Sequence of chain 1.A:
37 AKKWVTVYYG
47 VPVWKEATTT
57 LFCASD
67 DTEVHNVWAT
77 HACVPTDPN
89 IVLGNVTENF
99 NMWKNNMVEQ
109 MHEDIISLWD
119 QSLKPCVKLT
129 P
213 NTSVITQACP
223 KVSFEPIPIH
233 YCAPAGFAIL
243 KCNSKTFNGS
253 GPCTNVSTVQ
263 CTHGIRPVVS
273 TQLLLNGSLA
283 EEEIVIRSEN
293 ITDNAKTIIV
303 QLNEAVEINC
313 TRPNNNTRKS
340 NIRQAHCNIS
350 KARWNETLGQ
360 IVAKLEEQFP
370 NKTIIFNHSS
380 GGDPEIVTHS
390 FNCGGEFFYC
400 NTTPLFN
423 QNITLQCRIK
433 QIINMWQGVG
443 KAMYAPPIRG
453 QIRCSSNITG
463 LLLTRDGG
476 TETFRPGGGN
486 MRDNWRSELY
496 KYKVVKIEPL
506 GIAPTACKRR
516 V

Binding-site contacts:
Ligand atom C2 contacts residue ASN250 of chain 1.A at 2.3 Å.
Ligand atom O6 contacts residue SER290 of chain 1.A at 3.9 Å.
Ligand atom O7 contacts residue ASN250 of chain 1.A at 3.0 Å (h-bond).
Ligand atom C3 contacts residue ASN250 of chain 1.A at 3.6 Å.
Ligand atom C6 contacts residue GLU291 of chain 1.A at 3.7 Å.
Ligand atom N2 contacts residue ASN250 of chain 1.A at 2.8 Å (h-bond).
Ligand atom C1 contacts residue ASN250 of chain 1.A at 1.4 Å.
Ligand atom O7 contacts residue GLY251 of chain 1.A at 4.2 Å.
Ligand atom C5 contacts residue ASN250 of chain 1.A at 3.7 Å.
Ligand atom C6 contacts residue SER290 of chain 1.A at 3.4 Å.
Ligand atom O7 contacts residue PHE249 of chain 1.A at 4.3 Å.
Ligand atom C8 contacts residue ASN250 of chain 1.A at 4.3 Å.
Ligand atom C7 contacts residue ASN250 of chain 1.A at 3.1 Å.
Ligand atom O6 contacts residue GLU291 of chain 1.A at 2.9 Å (salt-bridge).
Ligand atom O5 contacts residue GLY251 of chain 1.A at 4.2 Å.
Ligand atom C7 contacts residue GLY253 of chain 1.A at 4.2 Å.
Ligand atom O5 contacts residue ASN250 of chain 1.A at 2.4 Å (h-bond).
Ligand atom C4 contacts residue ASN250 of chain 1.A at 4.1 Å.
Ligand atom C1 contacts residue GLY251 of chain 1.A at 4.3 Å.
Ligand atom O7 contacts residue GLY253 of chain 1.A at 3.4 Å.

The small molecule below binds the protein below.
Small molecule (SMILES): CC(=O)N[C@@H]1[C@@H](O)[C@H](O)[C@@H](CO)O[C@H]1O